Sequence of chain 1.B:
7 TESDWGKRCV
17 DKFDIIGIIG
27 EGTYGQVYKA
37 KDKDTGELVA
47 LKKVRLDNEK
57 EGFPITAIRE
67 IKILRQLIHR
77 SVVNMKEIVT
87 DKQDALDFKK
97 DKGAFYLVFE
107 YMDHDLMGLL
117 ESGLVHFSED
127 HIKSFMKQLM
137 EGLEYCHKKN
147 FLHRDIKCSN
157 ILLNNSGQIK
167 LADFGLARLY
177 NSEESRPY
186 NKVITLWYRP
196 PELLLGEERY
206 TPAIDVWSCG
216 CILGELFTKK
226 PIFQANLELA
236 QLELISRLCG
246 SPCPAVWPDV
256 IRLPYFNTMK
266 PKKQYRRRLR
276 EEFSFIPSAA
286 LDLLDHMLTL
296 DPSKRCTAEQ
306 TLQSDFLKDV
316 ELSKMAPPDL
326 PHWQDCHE

Sequence of chain 1.A:
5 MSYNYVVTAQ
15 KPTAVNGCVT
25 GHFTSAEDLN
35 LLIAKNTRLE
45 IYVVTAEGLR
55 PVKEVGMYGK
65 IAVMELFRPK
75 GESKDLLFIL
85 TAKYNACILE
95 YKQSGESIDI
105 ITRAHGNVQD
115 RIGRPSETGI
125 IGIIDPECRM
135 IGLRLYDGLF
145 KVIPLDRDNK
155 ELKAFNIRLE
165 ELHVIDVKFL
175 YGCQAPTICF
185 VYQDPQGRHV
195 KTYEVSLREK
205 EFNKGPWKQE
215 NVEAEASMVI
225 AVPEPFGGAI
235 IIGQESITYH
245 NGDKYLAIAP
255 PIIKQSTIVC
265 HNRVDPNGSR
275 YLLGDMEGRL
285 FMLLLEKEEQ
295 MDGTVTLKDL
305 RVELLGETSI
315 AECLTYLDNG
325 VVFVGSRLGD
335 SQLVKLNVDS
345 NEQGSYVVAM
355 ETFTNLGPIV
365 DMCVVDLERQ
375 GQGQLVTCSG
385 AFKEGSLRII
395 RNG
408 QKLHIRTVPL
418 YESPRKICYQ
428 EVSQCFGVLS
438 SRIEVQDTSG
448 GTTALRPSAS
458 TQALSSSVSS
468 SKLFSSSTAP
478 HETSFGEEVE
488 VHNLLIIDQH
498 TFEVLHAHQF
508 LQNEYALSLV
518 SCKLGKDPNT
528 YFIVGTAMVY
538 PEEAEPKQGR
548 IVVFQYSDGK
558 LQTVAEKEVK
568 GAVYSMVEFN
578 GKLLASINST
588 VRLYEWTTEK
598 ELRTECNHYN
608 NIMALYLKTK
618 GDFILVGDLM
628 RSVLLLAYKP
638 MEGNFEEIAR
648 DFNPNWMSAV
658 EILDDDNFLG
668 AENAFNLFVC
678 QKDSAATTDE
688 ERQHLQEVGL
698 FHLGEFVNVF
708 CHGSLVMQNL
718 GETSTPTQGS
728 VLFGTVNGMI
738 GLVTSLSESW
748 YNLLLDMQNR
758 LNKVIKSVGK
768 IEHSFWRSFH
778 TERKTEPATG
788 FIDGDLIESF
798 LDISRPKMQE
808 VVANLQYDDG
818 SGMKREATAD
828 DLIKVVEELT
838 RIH

A protein and the small-molecule ligand that binds it are described below.
Small molecule (SMILES): Cc1cccc(Nc2nc(CC(=O)Nc3ncc(C)s3)cs2)n1

Binding-site contacts:
Ligand atom N1 contacts residue ALA46 of chain 1.B at 3.6 Å.
Ligand atom O1 contacts residue LEU158 of chain 1.B at 3.8 Å.
Ligand atom S2 contacts residue ARG628 of chain 1.A at 3.3 Å.
Ligand atom C3 contacts residue ALA46 of chain 1.B at 3.8 Å (hydrophobic).
Ligand atom C3 contacts residue LEU158 of chain 1.B at 3.7 Å (hydrophobic).
Ligand atom C8 contacts residue ILE25 of chain 1.B at 3.9 Å (hydrophobic).
Ligand atom N2 contacts residue MET108 of chain 1.B at 2.9 Å (h-bond).
Ligand atom C1 contacts residue LEU158 of chain 1.B at 3.7 Å (hydrophobic).
Ligand atom C14 contacts residue ARG647 of chain 1.A at 3.9 Å.
Ligand atom C13 contacts residue ARG628 of chain 1.A at 3.4 Å.
Ligand atom C2 contacts residue GLU106 of chain 1.B at 3.0 Å.
Ligand atom C1 contacts residue MET108 of chain 1.B at 3.8 Å (hydrophobic).
Ligand atom C14 contacts residue ILE25 of chain 1.B at 3.9 Å (hydrophobic).
Ligand atom S1 contacts residue LEU158 of chain 1.B at 3.6 Å.
Ligand atom C15 contacts residue ARG647 of chain 1.A at 3.6 Å.
Ligand atom N5 contacts residue ARG628 of chain 1.A at 3.1 Å (salt-bridge).
Ligand atom C6 contacts residue ASP109 of chain 1.B at 3.6 Å.
Ligand atom N1 contacts residue TYR107 of chain 1.B at 3.7 Å.
Ligand atom C2 contacts residue LEU158 of chain 1.B at 3.9 Å (hydrophobic).
Ligand atom C13 contacts residue ARG647 of chain 1.A at 3.5 Å.
Ligand atom C15 contacts residue ARG628 of chain 1.A at 3.8 Å.
Ligand atom C6 contacts residue MET108 of chain 1.B at 2.8 Å (hydrophobic).
Ligand atom C10 contacts residue ARG628 of chain 1.A at 3.4 Å.
Ligand atom C4 contacts residue PHE105 of chain 1.B at 3.8 Å (hydrophobic).
Ligand atom N1 contacts residue GLU106 of chain 1.B at 3.2 Å (salt-bridge).
Ligand atom C9 contacts residue HIS110 of chain 1.B at 3.7 Å.
Ligand atom N4 contacts residue ILE25 of chain 1.B at 2.7 Å (h-bond).
Ligand atom N1 contacts residue LEU158 of chain 1.B at 3.9 Å.
Ligand atom C10 contacts residue ILE25 of chain 1.B at 2.9 Å (hydrophobic).
Ligand atom C14 contacts residue ARG628 of chain 1.A at 3.5 Å.
Ligand atom N5 contacts residue ILE25 of chain 1.B at 2.9 Å (h-bond).
Ligand atom C5 contacts residue MET108 of chain 1.B at 3.3 Å (hydrophobic).
Ligand atom C8 contacts residue ARG628 of chain 1.A at 3.6 Å.
Ligand atom N1 contacts residue MET108 of chain 1.B at 3.1 Å (h-bond).
Ligand atom C7 contacts residue ASP109 of chain 1.B at 3.8 Å.
Ligand atom N4 contacts residue ARG628 of chain 1.A at 3.2 Å (salt-bridge).
Ligand atom C2 contacts residue ALA46 of chain 1.B at 3.5 Å (hydrophobic).
Ligand atom C11 contacts residue ILE25 of chain 1.B at 3.6 Å (hydrophobic).
Ligand atom C9 contacts residue ASP109 of chain 1.B at 3.2 Å.
Ligand atom C12 contacts residue ARG628 of chain 1.A at 3.7 Å.